Binding-site contacts:
Ligand atom C14 contacts residue TYR323 of chain 1.A at 3.5 Å (hydrophobic).
Ligand atom C4 contacts residue SER498 of chain 1.A at 3.1 Å.
Ligand atom O1 contacts residue VAL84 of chain 1.A at 4.0 Å.
Ligand atom C8 contacts residue VAL317 of chain 1.A at 3.5 Å (hydrophobic).
Ligand atom C4 contacts residue LEU320 of chain 1.A at 3.9 Å (hydrophobic).
Ligand atom C3 contacts residue LEU320 of chain 1.A at 3.7 Å (hydrophobic).
Ligand atom C16 contacts residue VAL84 of chain 1.A at 3.2 Å (hydrophobic).
Ligand atom C9 contacts residue VAL317 of chain 1.A at 3.8 Å (hydrophobic).
Ligand atom C contacts residue GLY494 of chain 1.A at 3.8 Å.
Ligand atom C4 contacts residue TYR353 of chain 1.A at 3.2 Å (hydrophobic).
Ligand atom C8 contacts residue ALA495 of chain 1.A at 3.7 Å (hydrophobic).
Ligand atom O contacts residue ARG88 of chain 1.A at 3.1 Å (salt-bridge).
Ligand atom C16 contacts residue ALA495 of chain 1.A at 3.7 Å (hydrophobic).
Ligand atom C16 contacts residue ARG88 of chain 1.A at 3.1 Å.
Ligand atom C5 contacts residue TRP355 of chain 1.A at 3.4 Å (hydrophobic).
Ligand atom C13 contacts residue LEU327 of chain 1.A at 3.7 Å (hydrophobic).
Ligand atom O contacts residue TYR323 of chain 1.A at 2.4 Å (h-bond).
Ligand atom C contacts residue SER498 of chain 1.A at 4.1 Å.
Ligand atom F contacts residue ILE491 of chain 1.A at 3.9 Å.
Ligand atom C7 contacts residue VAL317 of chain 1.A at 3.8 Å (hydrophobic).
Ligand atom C12 contacts residue TYR323 of chain 1.A at 3.5 Å (hydrophobic).
Ligand atom C1 contacts residue GLY494 of chain 1.A at 3.6 Å.
Ligand atom C5 contacts residue TYR353 of chain 1.A at 3.7 Å (hydrophobic).
Ligand atom C1 contacts residue MET490 of chain 1.A at 3.8 Å (hydrophobic).
Ligand atom C6 contacts residue ALA495 of chain 1.A at 3.9 Å (hydrophobic).
Ligand atom C13 contacts residue VAL317 of chain 1.A at 4.0 Å (hydrophobic).
Ligand atom C13 contacts residue TYR323 of chain 1.A at 3.9 Å (hydrophobic).
Ligand atom C14 contacts residue ARG88 of chain 1.A at 3.5 Å.
Ligand atom C contacts residue TRP355 of chain 1.A at 3.7 Å (hydrophobic).
Ligand atom C1 contacts residue ALA495 of chain 1.A at 3.7 Å (hydrophobic).
Ligand atom C4 contacts residue TRP355 of chain 1.A at 3.9 Å (hydrophobic).
Ligand atom O1 contacts residue ARG88 of chain 1.A at 2.7 Å (salt-bridge).
Ligand atom C5 contacts residue SER498 of chain 1.A at 3.6 Å.
Ligand atom C contacts residue MET490 of chain 1.A at 3.9 Å (hydrophobic).
Ligand atom C7 contacts residue ALA495 of chain 1.A at 3.5 Å (hydrophobic).
Ligand atom O1 contacts residue ALA495 of chain 1.A at 3.7 Å.
Ligand atom C16 contacts residue LEU499 of chain 1.A at 3.3 Å (hydrophobic).
Ligand atom O contacts residue ILE491 of chain 1.A at 3.7 Å.
Ligand atom C2 contacts residue SER498 of chain 1.A at 3.7 Å.
Ligand atom C3 contacts residue SER498 of chain 1.A at 3.1 Å.

A protein and the small-molecule ligand that binds it are described below.
Small molecule (SMILES): COC(=O)[C@@H](C)c1ccc(-c2ccccc2)c(F)c1

Sequence of chain 1.A:
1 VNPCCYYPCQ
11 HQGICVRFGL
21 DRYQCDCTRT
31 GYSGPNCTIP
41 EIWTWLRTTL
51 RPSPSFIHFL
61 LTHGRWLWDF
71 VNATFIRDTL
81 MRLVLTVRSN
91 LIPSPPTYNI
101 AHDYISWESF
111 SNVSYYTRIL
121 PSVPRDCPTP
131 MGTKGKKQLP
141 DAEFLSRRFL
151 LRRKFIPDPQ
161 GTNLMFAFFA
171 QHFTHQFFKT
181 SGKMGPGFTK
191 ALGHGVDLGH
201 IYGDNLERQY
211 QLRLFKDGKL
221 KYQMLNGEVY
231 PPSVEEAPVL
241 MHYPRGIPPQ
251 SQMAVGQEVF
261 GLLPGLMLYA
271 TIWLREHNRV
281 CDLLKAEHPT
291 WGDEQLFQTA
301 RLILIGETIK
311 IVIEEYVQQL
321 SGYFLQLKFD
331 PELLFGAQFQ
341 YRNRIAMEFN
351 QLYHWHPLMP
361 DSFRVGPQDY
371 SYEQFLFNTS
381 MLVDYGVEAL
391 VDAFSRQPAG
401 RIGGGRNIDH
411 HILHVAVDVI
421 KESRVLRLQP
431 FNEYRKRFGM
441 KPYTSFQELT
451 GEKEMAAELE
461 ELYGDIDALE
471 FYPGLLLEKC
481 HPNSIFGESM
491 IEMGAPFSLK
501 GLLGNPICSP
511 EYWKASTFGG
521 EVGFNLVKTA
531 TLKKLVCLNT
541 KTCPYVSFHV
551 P